Sequence of chain 1.A:
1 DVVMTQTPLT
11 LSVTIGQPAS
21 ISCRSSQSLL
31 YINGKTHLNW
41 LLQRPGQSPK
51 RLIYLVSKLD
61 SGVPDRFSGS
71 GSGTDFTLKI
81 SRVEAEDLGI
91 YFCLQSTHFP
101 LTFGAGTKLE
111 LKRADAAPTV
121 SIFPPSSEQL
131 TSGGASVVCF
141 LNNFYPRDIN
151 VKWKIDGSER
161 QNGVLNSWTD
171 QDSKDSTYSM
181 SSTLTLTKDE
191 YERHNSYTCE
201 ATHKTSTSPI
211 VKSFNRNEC

Binding-site contacts:
Ligand atom C4 contacts residue ASN35 of chain 1.B at 3.7 Å.
Ligand atom C9 contacts residue PHE99 of chain 1.A at 4.0 Å (hydrophobic).
Ligand atom C20 contacts residue TYR33 of chain 1.B at 3.6 Å (hydrophobic).
Ligand atom C4 contacts residue LEU101 of chain 1.A at 3.8 Å (hydrophobic).
Ligand atom O25 contacts residue VAL106 of chain 1.B at 3.6 Å.
Ligand atom O26 contacts residue TRP108 of chain 1.B at 3.2 Å (h-bond).
Ligand atom C12 contacts residue ASN35 of chain 1.B at 3.6 Å.
Ligand atom C10 contacts residue TYR99 of chain 1.B at 3.8 Å (hydrophobic).
Ligand atom N24 contacts residue LEU94 of chain 1.A at 3.3 Å.
Ligand atom O21 contacts residue TYR33 of chain 1.B at 3.7 Å.
Ligand atom O22 contacts residue TYR33 of chain 1.B at 3.2 Å (h-bond).
Ligand atom C1 contacts residue LEU94 of chain 1.A at 4.0 Å (hydrophobic).
Ligand atom C8 contacts residue ASN35 of chain 1.B at 3.5 Å.
Ligand atom N24 contacts residue VAL106 of chain 1.B at 3.6 Å.
Ligand atom C6 contacts residue VAL106 of chain 1.B at 3.5 Å (hydrophobic).
Ligand atom O21 contacts residue TYR101 of chain 1.B at 3.6 Å.
Ligand atom C23 contacts residue TYR33 of chain 1.B at 3.6 Å (hydrophobic).
Ligand atom C5 contacts residue VAL106 of chain 1.B at 3.6 Å (hydrophobic).
Ligand atom C3 contacts residue LEU101 of chain 1.A at 3.9 Å (hydrophobic).
Ligand atom C11 contacts residue TYR99 of chain 1.B at 3.8 Å (hydrophobic).
Ligand atom C5 contacts residue MET37 of chain 1.B at 3.9 Å (hydrophobic).
Ligand atom C14 contacts residue TYR33 of chain 1.B at 3.8 Å (hydrophobic).
Ligand atom O26 contacts residue VAL106 of chain 1.B at 3.6 Å.
Ligand atom N15 contacts residue TYR33 of chain 1.B at 3.8 Å.
Ligand atom C13 contacts residue PHE99 of chain 1.A at 3.9 Å (hydrophobic).
Ligand atom C2 contacts residue SER96 of chain 1.A at 3.9 Å.
Ligand atom C6 contacts residue LEU94 of chain 1.A at 3.6 Å (hydrophobic).
Ligand atom C13 contacts residue VAL50 of chain 1.B at 4.0 Å (hydrophobic).
Ligand atom O25 contacts residue LEU94 of chain 1.A at 3.5 Å.
Ligand atom O26 contacts residue LEU41 of chain 1.A at 3.8 Å.
Ligand atom C17 contacts residue TYR33 of chain 1.B at 3.9 Å (hydrophobic).
Ligand atom O26 contacts residue LEU94 of chain 1.A at 3.7 Å.
Ligand atom O25 contacts residue LEU41 of chain 1.A at 3.9 Å.
Ligand atom O25 contacts residue ARG51 of chain 1.A at 3.5 Å.
Ligand atom C8 contacts residue TYR99 of chain 1.B at 3.8 Å (hydrophobic).
Ligand atom C12 contacts residue VAL50 of chain 1.B at 3.9 Å (hydrophobic).
Ligand atom C13 contacts residue TYR33 of chain 1.B at 3.7 Å (hydrophobic).
Ligand atom N15 contacts residue PHE99 of chain 1.A at 3.9 Å.
Ligand atom C7 contacts residue TYR99 of chain 1.B at 3.7 Å (hydrophobic).
Ligand atom C14 contacts residue PHE99 of chain 1.A at 3.7 Å (hydrophobic).

This protein binds this small molecule.
Small molecule (SMILES): CN(CCCCC(=O)O)c1ccc(/C=C/c2ccc([N+](=O)[O-])cc2)cc1

Sequence of chain 1.B:
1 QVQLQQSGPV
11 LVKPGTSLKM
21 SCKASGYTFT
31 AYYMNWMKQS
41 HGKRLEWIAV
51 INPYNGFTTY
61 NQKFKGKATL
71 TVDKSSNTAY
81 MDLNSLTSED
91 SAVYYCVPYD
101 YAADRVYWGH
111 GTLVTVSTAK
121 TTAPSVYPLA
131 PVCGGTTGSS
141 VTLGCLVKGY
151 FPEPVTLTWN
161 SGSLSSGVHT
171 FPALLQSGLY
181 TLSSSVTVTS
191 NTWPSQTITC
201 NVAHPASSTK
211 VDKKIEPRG